Binding-site contacts:
Ligand atom C4' contacts residue GLU140 of chain 19.F at 3.4 Å.
Ligand atom C4 contacts residue TRP47 of chain 19.F at 3.3 Å (hydrophobic).
Ligand atom C3' contacts residue GLU140 of chain 19.F at 3.8 Å.
Ligand atom O2' contacts residue LYS143 of chain 19.F at 3.8 Å.
Ligand atom C1' contacts residue LYS143 of chain 19.F at 3.2 Å.
Ligand atom N6 contacts residue TRP47 of chain 19.F at 4.2 Å.
Ligand atom C2 contacts residue TRP47 of chain 19.F at 3.4 Å (hydrophobic).
Ligand atom O4' contacts residue LYS143 of chain 19.F at 4.4 Å.
Ligand atom O2' contacts residue GLU140 of chain 19.F at 2.3 Å (salt-bridge).
Ligand atom C6 contacts residue TRP47 of chain 19.F at 3.7 Å (hydrophobic).
Ligand atom N9 contacts residue LYS143 of chain 19.F at 3.2 Å (salt-bridge).
Ligand atom N9 contacts residue GLU140 of chain 19.F at 4.1 Å.
Ligand atom O4' contacts residue LYS143 of chain 19.F at 4.2 Å.
Ligand atom N7 contacts residue TRP47 of chain 19.F at 3.6 Å.
Ligand atom C5 contacts residue TRP47 of chain 19.F at 3.8 Å (hydrophobic).
Ligand atom N3 contacts residue TRP47 of chain 19.F at 3.4 Å.
Ligand atom N1 contacts residue TRP47 of chain 19.F at 3.7 Å.
Ligand atom O3' contacts residue GLU140 of chain 19.F at 4.4 Å.
Ligand atom C8 contacts residue TRP47 of chain 19.F at 3.6 Å (hydrophobic).
Ligand atom C2' contacts residue LYS143 of chain 19.F at 3.7 Å.
Ligand atom C2' contacts residue GLU140 of chain 19.F at 3.0 Å.
Ligand atom N9 contacts residue TRP47 of chain 19.F at 3.3 Å.
Ligand atom C1' contacts residue GLU140 of chain 19.F at 2.7 Å.
Ligand atom O4' contacts residue TRP47 of chain 19.F at 3.4 Å.
Ligand atom C1' contacts residue TRP47 of chain 19.F at 3.7 Å (hydrophobic).
Ligand atom C5' contacts residue ARG90 of chain 19.F at 4.3 Å.
Ligand atom O4' contacts residue GLU140 of chain 19.F at 3.0 Å (salt-bridge).
Ligand atom C8 contacts residue LYS143 of chain 19.F at 2.7 Å.
Ligand atom N7 contacts residue LYS143 of chain 19.F at 3.8 Å.

Sequence of chain 19.F:
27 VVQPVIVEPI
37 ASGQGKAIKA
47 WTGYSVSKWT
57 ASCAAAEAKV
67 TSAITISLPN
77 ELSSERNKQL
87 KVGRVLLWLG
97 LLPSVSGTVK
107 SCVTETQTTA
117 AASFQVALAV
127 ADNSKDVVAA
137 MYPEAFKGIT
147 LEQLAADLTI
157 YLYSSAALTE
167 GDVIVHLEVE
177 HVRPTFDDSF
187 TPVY

This protein binds this small molecule.
Small molecule (SMILES): Nc1ncnc2c1ncn2[C@@H]1O[C@H]([C@@H]2O[C@@H]3[C@H](O[P](=O)(O)O2)[C@@H](CO[P](=O)(O)O[C@H]2[C@@H](O)[C@H](n4cnc5c(N)ncnc54)O[C@@H]2COP(=O)=O)O[C@H]3n2ccc(=O)[nH]c2=O)[C@@H](O[P](=O)(O)OC[C@H]2O[C@@H](n3ccc(=O)[nH]c3=O)[C@H](O)[C@@H]2O)[C@H]1O